A protein and the small-molecule ligand that binds it are described below.
Small molecule (SMILES): CC(=O)N[C@H]1[C@H](O[C@H]2[C@H](O)[C@@H](NC(C)=O)CO[C@@H]2CO)O[C@H](CO)[C@@H](O[C@@H]2O[C@H](CO)[C@@H](O)[C@H](O)[C@@H]2O)[C@@H]1O

Binding-site contacts:
Ligand atom C7 contacts residue TRP222 of chain 1.E at 4.1 Å (hydrophobic).
Ligand atom O6 contacts residue TRP222 of chain 1.E at 4.4 Å.
Ligand atom C4 contacts residue ASN165 of chain 1.A at 4.2 Å.
Ligand atom C3 contacts residue ASN165 of chain 1.A at 3.8 Å.
Ligand atom C5 contacts residue THR167 of chain 1.A at 4.0 Å.
Ligand atom C5 contacts residue TRP222 of chain 1.E at 4.1 Å (hydrophobic).
Ligand atom O6 contacts residue THR167 of chain 1.A at 4.4 Å.
Ligand atom N2 contacts residue SER219 of chain 1.E at 3.2 Å (h-bond).
Ligand atom C7 contacts residue ASN165 of chain 1.A at 3.5 Å.
Ligand atom C6 contacts residue THR167 of chain 1.A at 3.4 Å.
Ligand atom C2 contacts residue TRP222 of chain 1.E at 4.0 Å (hydrophobic).
Ligand atom O5 contacts residue THR167 of chain 1.A at 4.4 Å.
Ligand atom C5 contacts residue TRP222 of chain 1.E at 4.4 Å (hydrophobic).
Ligand atom C3 contacts residue TRP222 of chain 1.E at 4.3 Å (hydrophobic).
Ligand atom C8 contacts residue THR167 of chain 1.A at 4.1 Å.
Ligand atom O4 contacts residue TRP222 of chain 1.E at 4.3 Å.
Ligand atom C2 contacts residue ASN165 of chain 1.A at 2.5 Å.
Ligand atom C8 contacts residue VAL242 of chain 1.A at 4.0 Å (hydrophobic).
Ligand atom O7 contacts residue TRP222 of chain 1.E at 2.9 Å (h-bond).
Ligand atom C1 contacts residue SER219 of chain 1.E at 4.1 Å.
Ligand atom C4 contacts residue TRP222 of chain 1.E at 4.3 Å (hydrophobic).
Ligand atom C8 contacts residue THR187 of chain 1.E at 4.3 Å.
Ligand atom C2 contacts residue SER219 of chain 1.E at 4.2 Å.
Ligand atom C1 contacts residue ASN165 of chain 1.A at 1.5 Å.
Ligand atom C5 contacts residue ASN165 of chain 1.A at 3.6 Å.
Ligand atom C1 contacts residue TRP222 of chain 1.E at 3.7 Å (hydrophobic).
Ligand atom O7 contacts residue PRO221 of chain 1.E at 3.5 Å.
Ligand atom C3 contacts residue TRP222 of chain 1.E at 3.8 Å (hydrophobic).
Ligand atom C7 contacts residue SER219 of chain 1.E at 3.8 Å.
Ligand atom C6 contacts residue TRP222 of chain 1.E at 3.9 Å (hydrophobic).
Ligand atom O3 contacts residue TRP222 of chain 1.E at 3.6 Å.
Ligand atom C4 contacts residue TRP222 of chain 1.E at 3.9 Å (hydrophobic).
Ligand atom N2 contacts residue ASN165 of chain 1.A at 3.0 Å (h-bond).
Ligand atom O7 contacts residue ASN165 of chain 1.A at 3.6 Å (h-bond).
Ligand atom C2 contacts residue TRP222 of chain 1.E at 4.2 Å (hydrophobic).
Ligand atom O5 contacts residue TRP222 of chain 1.E at 4.5 Å.
Ligand atom O5 contacts residue ASN165 of chain 1.A at 2.3 Å (h-bond).
Ligand atom O4 contacts residue TRP222 of chain 1.E at 4.2 Å.
Ligand atom C8 contacts residue SER219 of chain 1.E at 3.5 Å.
Ligand atom O5 contacts residue TRP222 of chain 1.E at 4.2 Å.

Sequence of chain 1.E:
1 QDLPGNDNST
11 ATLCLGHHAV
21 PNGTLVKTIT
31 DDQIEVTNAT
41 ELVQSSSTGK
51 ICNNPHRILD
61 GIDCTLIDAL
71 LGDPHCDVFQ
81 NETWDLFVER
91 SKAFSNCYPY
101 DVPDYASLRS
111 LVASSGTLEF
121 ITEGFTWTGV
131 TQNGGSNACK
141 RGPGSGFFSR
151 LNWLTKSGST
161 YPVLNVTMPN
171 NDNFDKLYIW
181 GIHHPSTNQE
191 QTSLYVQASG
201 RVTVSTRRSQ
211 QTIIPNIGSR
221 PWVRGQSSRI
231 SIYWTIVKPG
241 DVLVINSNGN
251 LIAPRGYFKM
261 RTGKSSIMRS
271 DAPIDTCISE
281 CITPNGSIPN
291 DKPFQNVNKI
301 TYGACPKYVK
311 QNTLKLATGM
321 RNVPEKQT

Sequence of chain 1.A:
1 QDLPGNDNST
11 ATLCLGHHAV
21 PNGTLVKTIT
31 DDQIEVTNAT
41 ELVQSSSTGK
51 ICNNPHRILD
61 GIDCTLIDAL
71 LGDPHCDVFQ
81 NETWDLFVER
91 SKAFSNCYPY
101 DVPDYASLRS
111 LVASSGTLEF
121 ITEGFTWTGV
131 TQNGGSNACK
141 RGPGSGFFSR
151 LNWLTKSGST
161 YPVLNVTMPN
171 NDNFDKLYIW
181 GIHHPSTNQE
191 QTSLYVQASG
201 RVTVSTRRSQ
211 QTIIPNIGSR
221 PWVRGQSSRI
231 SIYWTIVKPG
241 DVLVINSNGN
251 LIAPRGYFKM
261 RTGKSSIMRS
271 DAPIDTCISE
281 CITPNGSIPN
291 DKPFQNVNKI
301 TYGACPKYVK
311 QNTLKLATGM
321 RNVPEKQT